Sequence of chain 3.B:
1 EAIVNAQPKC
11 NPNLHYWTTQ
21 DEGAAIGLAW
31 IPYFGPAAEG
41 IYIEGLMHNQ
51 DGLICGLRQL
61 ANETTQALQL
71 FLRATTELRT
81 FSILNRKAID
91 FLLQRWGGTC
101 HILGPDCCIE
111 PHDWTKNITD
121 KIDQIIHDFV

The small molecule below binds the protein below.
Small molecule (SMILES): CC(=O)N[C@@H]1[C@@H](O)[C@H](O)[C@@H](CO)O[C@H]1O

Binding-site contacts:
Ligand atom C2 contacts residue ASN117 of chain 2.B at 2.6 Å.
Ligand atom C4 contacts residue ASN117 of chain 2.B at 4.1 Å.
Ligand atom O7 contacts residue LYS121 of chain 2.B at 3.8 Å.
Ligand atom C8 contacts residue ASN117 of chain 2.B at 3.8 Å.
Ligand atom O7 contacts residue ASN117 of chain 2.B at 3.7 Å.
Ligand atom O4 contacts residue LYS121 of chain 2.B at 4.1 Å.
Ligand atom C3 contacts residue LYS121 of chain 2.B at 4.0 Å.
Ligand atom O5 contacts residue ASN117 of chain 2.B at 2.3 Å (h-bond).
Ligand atom N2 contacts residue ASN117 of chain 2.B at 2.7 Å (h-bond).
Ligand atom C4 contacts residue LYS121 of chain 2.B at 4.0 Å.
Ligand atom C2 contacts residue LYS121 of chain 2.B at 4.1 Å.
Ligand atom C7 contacts residue ASN117 of chain 2.B at 3.2 Å.
Ligand atom O3 contacts residue LYS121 of chain 2.B at 3.2 Å.
Ligand atom C3 contacts residue ASN117 of chain 2.B at 3.9 Å.
Ligand atom C1 contacts residue ASN117 of chain 2.B at 1.4 Å.
Ligand atom C8 contacts residue THR115 of chain 3.B at 3.9 Å.
Ligand atom C5 contacts residue ASN117 of chain 2.B at 3.7 Å.

Sequence of chain 2.B:
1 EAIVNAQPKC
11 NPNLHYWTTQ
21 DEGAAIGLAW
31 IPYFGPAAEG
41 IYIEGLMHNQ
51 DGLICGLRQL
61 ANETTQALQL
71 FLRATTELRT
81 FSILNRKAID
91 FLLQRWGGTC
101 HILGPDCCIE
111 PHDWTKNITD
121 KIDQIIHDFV